Binding-site contacts:
Ligand atom CAL contacts residue SER137 of chain 1.A at 3.2 Å.
Ligand atom OAC contacts residue THR160 of chain 1.A at 3.0 Å (h-bond).
Ligand atom CAH contacts residue THR160 of chain 1.A at 3.4 Å.
Ligand atom OAD contacts residue SER135 of chain 1.A at 3.4 Å (h-bond).
Ligand atom CAK contacts residue TYR208 of chain 1.A at 3.5 Å (hydrophobic).
Ligand atom CAT contacts residue TYR208 of chain 1.A at 3.7 Å (hydrophobic).
Ligand atom CAH contacts residue SER161 of chain 1.A at 3.0 Å.
Ligand atom OAB contacts residue SER135 of chain 1.A at 3.1 Å (h-bond).
Ligand atom CAO contacts residue LYS369 of chain 1.A at 3.2 Å.
Ligand atom CAF contacts residue TYR208 of chain 1.A at 3.7 Å (hydrophobic).
Ligand atom OAC contacts residue ALA158 of chain 1.A at 3.5 Å (h-bond).
Ligand atom CAS contacts residue TYR208 of chain 1.A at 3.6 Å (hydrophobic).
Ligand atom CAQ contacts residue SER135 of chain 1.A at 3.2 Å.
Ligand atom OAE contacts residue SER135 of chain 1.A at 3.3 Å (h-bond).
Ligand atom CAR contacts residue ALA158 of chain 1.A at 3.5 Å (hydrophobic).
Ligand atom CAN contacts residue THR160 of chain 1.A at 3.0 Å.
Ligand atom OAD contacts residue ARG53 of chain 1.A at 3.0 Å (salt-bridge).
Ligand atom CAL contacts residue THR160 of chain 1.A at 3.1 Å.
Ligand atom OAC contacts residue SER137 of chain 1.A at 2.7 Å (h-bond).
Ligand atom NAA contacts residue THR160 of chain 1.A at 2.8 Å (h-bond).
Ligand atom CAJ contacts residue TYR208 of chain 1.A at 3.4 Å (hydrophobic).
Ligand atom OAE contacts residue SER137 of chain 1.A at 3.5 Å (h-bond).
Ligand atom CAX contacts residue SER135 of chain 1.A at 3.6 Å.
Ligand atom OAB contacts residue TYR136 of chain 1.A at 3.7 Å.
Ligand atom NAA contacts residue ALA158 of chain 1.A at 2.4 Å (h-bond).
Ligand atom CAX contacts residue ALA158 of chain 1.A at 3.2 Å (hydrophobic).
Ligand atom CAF contacts residue ASP207 of chain 1.A at 3.4 Å.
Ligand atom OAB contacts residue ARG49 of chain 1.A at 3.6 Å (salt-bridge).
Ligand atom CAL contacts residue ASP180 of chain 1.A at 3.6 Å.
Ligand atom OAE contacts residue TYR136 of chain 1.A at 3.5 Å.
Ligand atom OAP contacts residue TYR208 of chain 1.A at 3.7 Å.
Ligand atom CAJ contacts residue ASP207 of chain 1.A at 3.7 Å.
Ligand atom CAY contacts residue ALA158 of chain 1.A at 3.4 Å (hydrophobic).
Ligand atom CAG contacts residue TYR208 of chain 1.A at 3.6 Å (hydrophobic).
Ligand atom NAA contacts residue LYS369 of chain 1.A at 3.5 Å (salt-bridge).
Ligand atom CAX contacts residue LYS369 of chain 1.A at 3.4 Å.
Ligand atom CAR contacts residue SER137 of chain 1.A at 3.6 Å.
Ligand atom OAC contacts residue SER159 of chain 1.A at 3.4 Å.
Ligand atom CAY contacts residue THR160 of chain 1.A at 3.4 Å.
Ligand atom CAH contacts residue SER137 of chain 1.A at 3.0 Å.

This small molecule binds to this protein.
Small molecule (SMILES): N[C@](CC1c2ccccc2Oc2ccccc21)(C(=O)O)[C@H]1C[C@@H]1C(=O)O

Sequence of chain 1.A:
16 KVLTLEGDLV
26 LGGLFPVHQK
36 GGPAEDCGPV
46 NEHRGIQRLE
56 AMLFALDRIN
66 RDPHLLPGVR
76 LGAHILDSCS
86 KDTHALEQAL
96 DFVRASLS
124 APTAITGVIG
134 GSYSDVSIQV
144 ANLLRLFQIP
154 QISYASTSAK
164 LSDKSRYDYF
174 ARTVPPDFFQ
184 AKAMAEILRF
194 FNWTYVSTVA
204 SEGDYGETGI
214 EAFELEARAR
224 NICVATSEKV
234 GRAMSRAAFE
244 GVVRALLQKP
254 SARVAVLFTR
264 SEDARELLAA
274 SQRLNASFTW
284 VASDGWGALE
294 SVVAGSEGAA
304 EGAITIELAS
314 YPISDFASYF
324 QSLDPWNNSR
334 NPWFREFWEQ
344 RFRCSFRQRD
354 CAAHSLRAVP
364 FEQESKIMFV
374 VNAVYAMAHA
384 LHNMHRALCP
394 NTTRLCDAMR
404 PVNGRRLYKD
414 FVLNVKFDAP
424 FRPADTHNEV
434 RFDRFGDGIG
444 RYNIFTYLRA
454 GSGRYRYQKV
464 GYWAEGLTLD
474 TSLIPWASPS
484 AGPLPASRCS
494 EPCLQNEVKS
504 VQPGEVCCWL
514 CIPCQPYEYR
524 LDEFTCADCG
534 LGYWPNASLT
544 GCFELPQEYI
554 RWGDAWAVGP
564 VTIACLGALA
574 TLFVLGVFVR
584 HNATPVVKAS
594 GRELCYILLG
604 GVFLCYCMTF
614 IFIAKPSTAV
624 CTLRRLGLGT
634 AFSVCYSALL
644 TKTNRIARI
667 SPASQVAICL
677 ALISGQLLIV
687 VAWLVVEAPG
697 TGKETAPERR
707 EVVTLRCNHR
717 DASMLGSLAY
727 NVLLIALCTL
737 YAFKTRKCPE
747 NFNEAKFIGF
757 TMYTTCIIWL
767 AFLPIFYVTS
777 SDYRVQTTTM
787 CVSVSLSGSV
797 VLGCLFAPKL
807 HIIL